This protein binds this small molecule.
Small molecule (SMILES): Nc1nc(=O)c2ncn([C@@H]3O[C@H](CO[P](=O)(O)O[C@H]4[C@@H](O)[C@H](n5ccc(=O)[nH]c5=O)O[C@@H]4CO[P](=O)(O)O[C@H]4[C@@H](O)[C@H](n5cnc6c(N)ncnc65)O[C@@H]4CO[P](=O)(O)O[C@H]4[C@@H](O)[C@H](n5ccc(=O)[nH]c5=O)O[C@@H]4CO[P](=O)(O)O[C@H]4[C@@H](O)[C@H](n5cnc6c(N)ncnc65)O[C@@H]4CO[P](=O)(O)O[C@H]4[C@@H](O)[C@H](n5cnc6c(N)ncnc65)O[C@@H]4CO)[C@@H](O)[C@H]3O)c2[nH]1

Sequence of chain 1.U:
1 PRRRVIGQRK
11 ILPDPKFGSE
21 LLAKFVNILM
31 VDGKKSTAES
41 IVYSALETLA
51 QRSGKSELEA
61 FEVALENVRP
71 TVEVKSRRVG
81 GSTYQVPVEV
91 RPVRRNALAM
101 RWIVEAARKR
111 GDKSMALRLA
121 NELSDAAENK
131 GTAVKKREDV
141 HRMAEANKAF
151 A

Binding-site contacts:
Ligand atom C5' contacts residue GLY80 of chain 1.U at 4.0 Å.
Ligand atom O5' contacts residue GLY81 of chain 1.U at 3.8 Å.
Ligand atom C5' contacts residue GLY81 of chain 1.U at 4.4 Å.
Ligand atom O3' contacts residue TYR44 of chain 1.A at 4.4 Å.

Sequence of chain 1.A:
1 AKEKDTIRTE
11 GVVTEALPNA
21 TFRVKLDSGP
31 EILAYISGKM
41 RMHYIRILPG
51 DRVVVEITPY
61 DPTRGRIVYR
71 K